Binding-site contacts:
Ligand atom O7 contacts residue ASN372 of chain 1.B at 3.7 Å.
Ligand atom C5 contacts residue ASN372 of chain 1.B at 3.7 Å.
Ligand atom O5 contacts residue ASN372 of chain 1.B at 2.4 Å (h-bond).
Ligand atom O7 contacts residue NAG1 of chain 1.F at 4.1 Å.
Ligand atom C4 contacts residue ASN372 of chain 1.B at 4.2 Å.
Ligand atom C6 contacts residue ASN372 of chain 1.B at 4.5 Å.
Ligand atom C8 contacts residue ASN372 of chain 1.B at 4.5 Å.
Ligand atom O6 contacts residue NAG1 of chain 1.F at 3.2 Å.
Ligand atom O6 contacts residue THR374 of chain 1.B at 4.4 Å.
Ligand atom C5 contacts residue NAG1 of chain 1.F at 4.3 Å.
Ligand atom C1 contacts residue ASN372 of chain 1.B at 1.4 Å.
Ligand atom C7 contacts residue ASN372 of chain 1.B at 3.4 Å.
Ligand atom C6 contacts residue THR374 of chain 1.B at 4.3 Å.
Ligand atom C2 contacts residue ASN372 of chain 1.B at 2.4 Å.
Ligand atom N2 contacts residue ASN372 of chain 1.B at 2.8 Å (h-bond).
Ligand atom O7 contacts residue NAG2 of chain 1.F at 4.2 Å.
Ligand atom C6 contacts residue NAG1 of chain 1.F at 3.6 Å.
Ligand atom C3 contacts residue ASN372 of chain 1.B at 3.8 Å.

The protein below binds the small molecule below.
Small molecule (SMILES): CC(=O)N[C@@H]1[C@@H](O)[C@H](O)[C@@H](CO)O[C@H]1O

Sequence of chain 1.B:
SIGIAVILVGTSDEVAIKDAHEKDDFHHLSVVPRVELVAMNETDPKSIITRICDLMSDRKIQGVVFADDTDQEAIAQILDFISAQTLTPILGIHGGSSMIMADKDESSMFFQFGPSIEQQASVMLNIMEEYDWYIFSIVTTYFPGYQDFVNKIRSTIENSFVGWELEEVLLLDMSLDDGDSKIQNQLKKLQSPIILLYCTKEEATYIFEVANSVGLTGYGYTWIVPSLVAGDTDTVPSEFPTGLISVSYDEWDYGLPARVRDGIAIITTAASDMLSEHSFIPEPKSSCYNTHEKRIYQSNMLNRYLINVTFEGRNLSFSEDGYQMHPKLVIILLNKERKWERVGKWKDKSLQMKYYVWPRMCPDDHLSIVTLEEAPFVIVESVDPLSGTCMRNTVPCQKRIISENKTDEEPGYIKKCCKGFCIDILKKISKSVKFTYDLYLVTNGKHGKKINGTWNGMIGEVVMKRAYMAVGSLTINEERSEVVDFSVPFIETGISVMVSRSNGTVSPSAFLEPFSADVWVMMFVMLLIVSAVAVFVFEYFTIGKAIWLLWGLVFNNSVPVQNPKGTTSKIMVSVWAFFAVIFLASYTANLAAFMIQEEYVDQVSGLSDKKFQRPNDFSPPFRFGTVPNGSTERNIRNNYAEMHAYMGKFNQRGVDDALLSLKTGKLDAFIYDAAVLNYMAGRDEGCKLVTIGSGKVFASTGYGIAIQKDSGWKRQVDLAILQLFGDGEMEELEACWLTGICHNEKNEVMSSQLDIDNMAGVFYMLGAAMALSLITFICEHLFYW